A protein and the small-molecule ligand that binds it are described below.
Small molecule (SMILES): CC(=O)N[C@@H]1[C@@H](O)[C@H](O)[C@@H](CO)O[C@H]1O

Binding-site contacts:
Ligand atom N2 contacts residue ASN44 of chain 1.L at 3.0 Å (h-bond).
Ligand atom C5 contacts residue ASN44 of chain 1.L at 3.6 Å.
Ligand atom C1 contacts residue GLN152 of chain 1.L at 3.7 Å.
Ligand atom O7 contacts residue ASN44 of chain 1.L at 3.6 Å.
Ligand atom C3 contacts residue ALA150 of chain 1.L at 3.7 Å (hydrophobic).
Ligand atom C4 contacts residue ASN44 of chain 1.L at 4.2 Å.
Ligand atom O3 contacts residue ALA150 of chain 1.L at 4.3 Å.
Ligand atom C6 contacts residue GLN152 of chain 1.L at 3.4 Å.
Ligand atom O6 contacts residue ASN44 of chain 1.L at 4.4 Å.
Ligand atom C8 contacts residue TYR151 of chain 1.L at 3.6 Å (hydrophobic).
Ligand atom O4 contacts residue ALA150 of chain 1.L at 3.8 Å.
Ligand atom O5 contacts residue ALA150 of chain 1.L at 4.1 Å.
Ligand atom C1 contacts residue ASN44 of chain 1.L at 1.4 Å.
Ligand atom C7 contacts residue ASN44 of chain 1.L at 3.6 Å.
Ligand atom C4 contacts residue ALA150 of chain 1.L at 4.2 Å (hydrophobic).
Ligand atom C5 contacts residue GLN152 of chain 1.L at 3.6 Å.
Ligand atom O5 contacts residue ASN44 of chain 1.L at 2.3 Å (h-bond).
Ligand atom O6 contacts residue GLN152 of chain 1.L at 2.3 Å (h-bond).
Ligand atom C5 contacts residue ALA150 of chain 1.L at 3.8 Å (hydrophobic).
Ligand atom C8 contacts residue ASN24 of chain 1.L at 3.4 Å.
Ligand atom O5 contacts residue GLN152 of chain 1.L at 2.8 Å (h-bond).
Ligand atom C1 contacts residue ALA150 of chain 1.L at 4.0 Å (hydrophobic).
Ligand atom C7 contacts residue ASN24 of chain 1.L at 4.5 Å.
Ligand atom C2 contacts residue ASN44 of chain 1.L at 2.5 Å.
Ligand atom C3 contacts residue ASN44 of chain 1.L at 3.8 Å.

Sequence of chain 1.L:
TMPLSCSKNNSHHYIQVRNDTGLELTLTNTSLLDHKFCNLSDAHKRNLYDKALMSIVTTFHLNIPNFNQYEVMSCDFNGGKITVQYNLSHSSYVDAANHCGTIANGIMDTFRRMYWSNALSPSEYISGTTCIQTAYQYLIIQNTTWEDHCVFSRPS